The protein below binds the small molecule below.
Small molecule (SMILES): N[C@@H](CCCC[NH3+])C(=O)O

Sequence of chain 1.A:
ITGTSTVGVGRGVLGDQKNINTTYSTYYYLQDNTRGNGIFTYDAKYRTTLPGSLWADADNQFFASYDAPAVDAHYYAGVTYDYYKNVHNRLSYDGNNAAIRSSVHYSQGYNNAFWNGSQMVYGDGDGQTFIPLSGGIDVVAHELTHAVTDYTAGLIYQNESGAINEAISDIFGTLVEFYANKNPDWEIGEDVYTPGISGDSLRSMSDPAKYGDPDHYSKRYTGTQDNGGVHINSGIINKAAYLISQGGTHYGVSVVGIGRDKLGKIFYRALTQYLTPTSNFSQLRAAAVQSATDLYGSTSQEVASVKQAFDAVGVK

Binding-site contacts:
Ligand atom OXT contacts residue ASN112 of chain 1.A at 2.9 Å (h-bond).
Ligand atom C contacts residue ILE1 of chain 1.B at 3.6 Å (hydrophobic).
Ligand atom OXT contacts residue ILE1 of chain 1.B at 3.9 Å.
Ligand atom CE contacts residue PHE130 of chain 1.A at 3.3 Å (hydrophobic).
Ligand atom CE contacts residue ASN112 of chain 1.A at 3.6 Å.
Ligand atom CD contacts residue ASN111 of chain 1.A at 3.9 Å.
Ligand atom NZ contacts residue PHE130 of chain 1.A at 4.1 Å.
Ligand atom CA contacts residue HIS231 of chain 1.A at 3.5 Å.
Ligand atom C contacts residue ASN112 of chain 1.A at 3.8 Å.
Ligand atom NZ contacts residue ASN112 of chain 1.A at 3.8 Å.
Ligand atom NZ contacts residue ASN111 of chain 1.A at 3.1 Å (h-bond).
Ligand atom CD contacts residue PHE130 of chain 1.A at 4.1 Å (hydrophobic).
Ligand atom N contacts residue ILE1 of chain 1.B at 1.3 Å.
Ligand atom CG contacts residue ASN112 of chain 1.A at 4.2 Å.
Ligand atom C contacts residue HIS231 of chain 1.A at 3.6 Å.
Ligand atom N contacts residue ASN112 of chain 1.A at 3.3 Å (h-bond).
Ligand atom OXT contacts residue HIS231 of chain 1.A at 3.9 Å.
Ligand atom CD contacts residue ASN112 of chain 1.A at 3.5 Å.
Ligand atom O contacts residue ASP226 of chain 1.A at 4.5 Å.
Ligand atom CE contacts residue ASN111 of chain 1.A at 2.7 Å.
Ligand atom CG contacts residue ILE1 of chain 1.B at 4.2 Å (hydrophobic).
Ligand atom O contacts residue HIS231 of chain 1.A at 3.5 Å (h-bond).
Ligand atom N contacts residue HIS231 of chain 1.A at 3.8 Å.
Ligand atom N contacts residue ARG203 of chain 1.A at 4.5 Å.
Ligand atom CB contacts residue LEU202 of chain 1.A at 4.5 Å (hydrophobic).
Ligand atom CD contacts residue ILE1 of chain 1.B at 3.8 Å (hydrophobic).
Ligand atom CA contacts residue ARG203 of chain 1.A at 4.0 Å.
Ligand atom CA contacts residue ILE1 of chain 1.B at 2.4 Å (hydrophobic).
Ligand atom CB contacts residue ARG203 of chain 1.A at 3.9 Å.
Ligand atom CA contacts residue ASN112 of chain 1.A at 4.4 Å.
Ligand atom CB contacts residue ILE1 of chain 1.B at 3.2 Å (hydrophobic).